Sequence of chain 1.D:
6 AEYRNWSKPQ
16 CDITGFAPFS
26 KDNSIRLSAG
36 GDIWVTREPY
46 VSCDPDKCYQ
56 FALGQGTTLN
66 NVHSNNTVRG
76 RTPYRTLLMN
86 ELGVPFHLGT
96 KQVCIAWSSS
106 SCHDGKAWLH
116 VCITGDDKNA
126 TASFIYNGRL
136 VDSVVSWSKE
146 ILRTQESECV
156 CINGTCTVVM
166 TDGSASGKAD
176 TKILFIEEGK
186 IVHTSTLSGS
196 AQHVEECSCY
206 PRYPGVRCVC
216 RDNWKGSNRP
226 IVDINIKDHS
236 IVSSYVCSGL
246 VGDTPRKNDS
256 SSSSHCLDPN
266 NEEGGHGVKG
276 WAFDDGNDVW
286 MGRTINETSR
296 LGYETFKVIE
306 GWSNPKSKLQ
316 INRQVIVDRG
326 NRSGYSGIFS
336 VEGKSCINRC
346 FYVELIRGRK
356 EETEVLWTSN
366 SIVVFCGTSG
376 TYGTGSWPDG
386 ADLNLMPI

Binding-site contacts:
Ligand atom O9 contacts residue ALA170 of chain 1.D at 3.7 Å.
Ligand atom C9 contacts residue ALA170 of chain 1.D at 4.1 Å (hydrophobic).
Ligand atom C1 contacts residue ARG295 of chain 1.D at 3.5 Å.
Ligand atom O1A contacts residue HIS271 of chain 1.D at 4.1 Å.
Ligand atom C3 contacts residue GLU43 of chain 1.D at 3.5 Å.
Ligand atom C1 contacts residue TYR330 of chain 1.D at 3.1 Å (hydrophobic).
Ligand atom O2 contacts residue ARG42 of chain 1.D at 4.1 Å.
Ligand atom O1B contacts residue TYR330 of chain 1.D at 3.4 Å.
Ligand atom C8 contacts residue GLU200 of chain 1.D at 3.7 Å.
Ligand atom C6 contacts residue GLU201 of chain 1.D at 3.6 Å.
Ligand atom C1 contacts residue ARG42 of chain 1.D at 4.1 Å.
Ligand atom O6 contacts residue TYR330 of chain 1.D at 3.3 Å (h-bond).
Ligand atom C9 contacts residue GLU200 of chain 1.D at 3.2 Å.
Ligand atom C3 contacts residue ARG42 of chain 1.D at 3.7 Å.
Ligand atom O1B contacts residue ARG42 of chain 1.D at 3.1 Å (salt-bridge).
Ligand atom O1A contacts residue TYR330 of chain 1.D at 3.3 Å (h-bond).
Ligand atom C4 contacts residue GLU43 of chain 1.D at 3.7 Å.
Ligand atom O8 contacts residue GLU201 of chain 1.D at 3.1 Å (salt-bridge).
Ligand atom C8 contacts residue GLU201 of chain 1.D at 4.1 Å.
Ligand atom C8 contacts residue ARG216 of chain 1.D at 3.7 Å.
Ligand atom C6 contacts residue TYR330 of chain 1.D at 3.4 Å (hydrophobic).
Ligand atom O1A contacts residue ARG295 of chain 1.D at 2.8 Å (salt-bridge).
Ligand atom O10 contacts residue ARG76 of chain 1.D at 3.3 Å (salt-bridge).
Ligand atom C11 contacts residue ARG148 of chain 1.D at 4.1 Å.
Ligand atom C9 contacts residue ASN218 of chain 1.D at 3.7 Å.
Ligand atom C1 contacts residue ARG216 of chain 1.D at 3.9 Å.
Ligand atom O8 contacts residue GLU200 of chain 1.D at 2.9 Å (salt-bridge).
Ligand atom C9 contacts residue ARG216 of chain 1.D at 4.1 Å.
Ligand atom O1A contacts residue ARG216 of chain 1.D at 2.9 Å (salt-bridge).
Ligand atom O9 contacts residue GLU200 of chain 1.D at 2.6 Å (salt-bridge).
Ligand atom O4 contacts residue GLU43 of chain 1.D at 3.4 Å (salt-bridge).
Ligand atom O1B contacts residue ARG295 of chain 1.D at 2.9 Å (salt-bridge).
Ligand atom C3 contacts residue TYR330 of chain 1.D at 3.2 Å (hydrophobic).
Ligand atom O6 contacts residue ARG216 of chain 1.D at 3.9 Å.
Ligand atom O9 contacts residue ARG148 of chain 1.D at 3.7 Å.
Ligand atom C4 contacts residue TYR330 of chain 1.D at 3.5 Å (hydrophobic).
Ligand atom C5 contacts residue TYR330 of chain 1.D at 4.0 Å (hydrophobic).
Ligand atom C11 contacts residue TRP102 of chain 1.D at 4.0 Å (hydrophobic).
Ligand atom O8 contacts residue ARG216 of chain 1.D at 3.6 Å.
Ligand atom C2 contacts residue TYR330 of chain 1.D at 3.3 Å (hydrophobic).

A small-molecule ligand and the protein it binds are described below.
Small molecule (SMILES): CC(=O)N[C@H]1[C@H]([C@H](O)[C@H](O)CO)O[C@@](O)(C(=O)O)C[C@@H]1O